Binding-site contacts:
Ligand atom CE1 contacts residue TRP67 of chain 1.B at 3.4 Å (hydrophobic).
Ligand atom CD1 contacts residue SER143 of chain 1.B at 3.1 Å.
Ligand atom CD1 contacts residue CYS141 of chain 1.B at 3.5 Å (hydrophobic).
Ligand atom C contacts residue GLU136 of chain 1.B at 3.4 Å.
Ligand atom NT contacts residue ASN5 of chain 1.B at 2.8 Å (h-bond).
Ligand atom O contacts residue TRP6 of chain 1.B at 2.9 Å (h-bond).
Ligand atom O contacts residue ASN5 of chain 1.B at 3.2 Å (h-bond).
Ligand atom NH1 contacts residue ASP45 of chain 1.B at 3.3 Å (salt-bridge).
Ligand atom O contacts residue GLU139 of chain 1.B at 3.4 Å (salt-bridge).
Ligand atom O contacts residue SER75 of chain 1.B at 2.6 Å (h-bond).
Ligand atom CE1 contacts residue SER143 of chain 1.B at 3.2 Å.
Ligand atom CD1 contacts residue GLY44 of chain 1.B at 3.4 Å.
Ligand atom N contacts residue GLU139 of chain 1.B at 3.0 Å (salt-bridge).
Ligand atom N contacts residue CYS141 of chain 1.B at 3.0 Å (h-bond).
Ligand atom CD1 contacts residue ASN142 of chain 1.B at 3.4 Å.
Ligand atom CG contacts residue TRP67 of chain 1.B at 3.5 Å (hydrophobic).
Ligand atom CE1 contacts residue SER75 of chain 1.B at 3.4 Å.
Ligand atom NH2 contacts residue THR182 of chain 1.B at 3.2 Å (h-bond).
Ligand atom O contacts residue CYS141 of chain 1.B at 3.0 Å (h-bond).
Ligand atom CD2 contacts residue TRP67 of chain 1.B at 3.5 Å (hydrophobic).
Ligand atom CH3 contacts residue GLU140 of chain 1.B at 3.1 Å.
Ligand atom CB contacts residue GLY44 of chain 1.B at 3.4 Å.
Ligand atom O contacts residue GLU140 of chain 1.B at 3.4 Å.
Ligand atom CA contacts residue GLU139 of chain 1.B at 3.4 Å.
Ligand atom OH contacts residue GLN53 of chain 1.B at 2.6 Å (h-bond).
Ligand atom CZ contacts residue VAL74 of chain 1.B at 3.5 Å (hydrophobic).
Ligand atom NZ contacts residue ASP77 of chain 1.B at 2.9 Å (salt-bridge).
Ligand atom CE2 contacts residue VAL74 of chain 1.B at 3.4 Å (hydrophobic).
Ligand atom CD1 contacts residue TRP67 of chain 1.B at 3.5 Å (hydrophobic).
Ligand atom CD1 contacts residue GLU69 of chain 1.B at 3.1 Å.
Ligand atom CZ contacts residue TRP67 of chain 1.B at 3.5 Å (hydrophobic).
Ligand atom CM contacts residue GLU136 of chain 1.B at 3.5 Å.
Ligand atom N contacts residue GLU69 of chain 1.B at 2.9 Å (salt-bridge).
Ligand atom C contacts residue SER75 of chain 1.B at 3.6 Å.
Ligand atom O contacts residue GLU136 of chain 1.B at 2.8 Å (salt-bridge).
Ligand atom N contacts residue GLY44 of chain 1.B at 3.0 Å (h-bond).
Ligand atom CB contacts residue TRP6 of chain 1.B at 3.5 Å (hydrophobic).
Ligand atom CD contacts residue ASP45 of chain 1.B at 3.4 Å.
Ligand atom CB contacts residue GLU69 of chain 1.B at 3.4 Å.
Ligand atom NZ contacts residue ASP57 of chain 1.B at 2.9 Å (salt-bridge).

This small molecule binds to this protein.
Small molecule (SMILES): CC(=O)N[C@@H](Cc1ccccc1)C(=O)N[C@@H](CCCCN)C(=O)N[C@@H](Cc1ccccc1)C(=O)N[C@@H](Cc1ccccc1)[C@@H](O)CC(=O)N[C@@H](CC(C)C)C(=O)N[C@@H](CCCN=C(N)N)C(N)=O

Sequence of chain 1.B:
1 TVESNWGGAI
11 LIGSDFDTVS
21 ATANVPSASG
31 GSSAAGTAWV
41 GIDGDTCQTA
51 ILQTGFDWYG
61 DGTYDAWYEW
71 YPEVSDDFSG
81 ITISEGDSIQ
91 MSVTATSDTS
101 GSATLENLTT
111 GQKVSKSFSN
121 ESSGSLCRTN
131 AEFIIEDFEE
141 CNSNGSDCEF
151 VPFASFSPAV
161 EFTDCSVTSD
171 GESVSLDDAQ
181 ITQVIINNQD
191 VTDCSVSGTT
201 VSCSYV